Binding-site contacts:
Ligand atom O2' contacts residue PHE65 of chain 1.B at 2.6 Å (h-bond).
Ligand atom CBI contacts residue TYR70 of chain 1.B at 3.6 Å (hydrophobic).
Ligand atom NAV contacts residue TYR70 of chain 1.B at 3.4 Å.
Ligand atom OAH contacts residue ASP155 of chain 1.B at 3.6 Å (salt-bridge).
Ligand atom PBT contacts residue MN1 of chain 1.G at 3.3 Å.
Ligand atom C4' contacts residue ARG132 of chain 1.B at 3.5 Å.
Ligand atom O2' contacts residue VAL156 of chain 1.B at 3.5 Å.
Ligand atom O1 contacts residue LYS290 of chain 1.B at 3.2 Å (salt-bridge).
Ligand atom OAN contacts residue ASP155 of chain 1.B at 3.1 Å (salt-bridge).
Ligand atom CBI contacts residue ILE67 of chain 1.B at 3.6 Å (hydrophobic).
Ligand atom OAE contacts residue TYR70 of chain 1.B at 3.4 Å.
Ligand atom OAN contacts residue MN1 of chain 1.G at 2.2 Å.
Ligand atom O3' contacts residue ASP157 of chain 1.B at 3.0 Å (salt-bridge).
Ligand atom O1 contacts residue ASP157 of chain 1.B at 3.6 Å (salt-bridge).
Ligand atom OAO contacts residue BHE1 of chain 1.I at 2.7 Å (h-bond).
Ligand atom O3' contacts residue VAL156 of chain 1.B at 3.1 Å (h-bond).
Ligand atom OAF contacts residue ILE67 of chain 1.B at 2.8 Å (h-bond).
Ligand atom CAP contacts residue TRP125 of chain 1.B at 3.3 Å (hydrophobic).
Ligand atom OAF contacts residue PHE65 of chain 1.B at 3.5 Å (h-bond).
Ligand atom OAF contacts residue TYR70 of chain 1.B at 3.5 Å.
Ligand atom SBB contacts residue TYR70 of chain 1.B at 3.4 Å.
Ligand atom NAV contacts residue ILE67 of chain 1.B at 2.8 Å (h-bond).
Ligand atom O3' contacts residue ASP155 of chain 1.B at 3.3 Å.
Ligand atom CBE contacts residue TRP125 of chain 1.B at 3.2 Å (hydrophobic).
Ligand atom C2' contacts residue PHE65 of chain 1.B at 3.4 Å (hydrophobic).
Ligand atom CBF contacts residue TYR70 of chain 1.B at 3.5 Å (hydrophobic).
Ligand atom OAH contacts residue BHE1 of chain 1.I at 3.3 Å (h-bond).
Ligand atom OAN contacts residue ASP157 of chain 1.B at 2.9 Å (salt-bridge).
Ligand atom OBA contacts residue MN1 of chain 1.G at 3.5 Å.
Ligand atom O1 contacts residue BHE1 of chain 1.I at 3.5 Å.
Ligand atom O1 contacts residue ASP155 of chain 1.B at 3.4 Å (salt-bridge).
Ligand atom O1 contacts residue MN1 of chain 1.G at 2.2 Å.
Ligand atom OAG contacts residue LYS290 of chain 1.B at 3.1 Å.
Ligand atom OAG contacts residue TYR70 of chain 1.B at 2.6 Å (h-bond).
Ligand atom CAQ contacts residue TYR70 of chain 1.B at 3.5 Å (hydrophobic).
Ligand atom CBD contacts residue TRP125 of chain 1.B at 3.6 Å (hydrophobic).
Ligand atom CBG contacts residue TYR70 of chain 1.B at 3.5 Å (hydrophobic).
Ligand atom SBB contacts residue TRP125 of chain 1.B at 3.6 Å.
Ligand atom CBH contacts residue TYR70 of chain 1.B at 3.2 Å (hydrophobic).
Ligand atom PBU contacts residue MN1 of chain 1.G at 3.2 Å.

A protein and the small-molecule ligand that binds it are described below.
Small molecule (SMILES): O=Cc1ccc(-c2cn([C@@H]3O[C@H](COP(=O)(O)OP(=O)(O)O)[C@@H](O)[C@H]3O)c(=O)[nH]c2=O)s1

Sequence of chain 1.B:
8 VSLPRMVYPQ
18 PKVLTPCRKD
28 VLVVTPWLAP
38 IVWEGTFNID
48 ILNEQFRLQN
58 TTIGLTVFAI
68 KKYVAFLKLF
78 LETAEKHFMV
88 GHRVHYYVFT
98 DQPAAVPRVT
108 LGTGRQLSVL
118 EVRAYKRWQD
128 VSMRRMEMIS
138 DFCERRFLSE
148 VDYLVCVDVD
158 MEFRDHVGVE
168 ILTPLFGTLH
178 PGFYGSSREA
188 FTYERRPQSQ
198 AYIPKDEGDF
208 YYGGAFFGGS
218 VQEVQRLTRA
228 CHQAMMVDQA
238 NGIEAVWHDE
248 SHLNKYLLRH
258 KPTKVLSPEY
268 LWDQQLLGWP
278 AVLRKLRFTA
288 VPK